Sequence of chain 1.A:
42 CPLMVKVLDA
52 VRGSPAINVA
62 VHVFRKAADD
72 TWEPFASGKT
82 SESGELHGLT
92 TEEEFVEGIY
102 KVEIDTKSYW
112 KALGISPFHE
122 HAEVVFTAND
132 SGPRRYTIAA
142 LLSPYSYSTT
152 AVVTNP

Sequence of chain 1.B:
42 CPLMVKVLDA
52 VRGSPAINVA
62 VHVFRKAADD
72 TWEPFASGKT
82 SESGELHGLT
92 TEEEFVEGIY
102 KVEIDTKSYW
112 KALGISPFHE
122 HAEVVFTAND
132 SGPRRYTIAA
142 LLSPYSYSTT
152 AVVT

This small molecule binds to this protein.
Small molecule (SMILES): Oc1cc(O)cc(/C=C/c2ccc(O)c(O)c2)c1

Sequence of chain 2.A:
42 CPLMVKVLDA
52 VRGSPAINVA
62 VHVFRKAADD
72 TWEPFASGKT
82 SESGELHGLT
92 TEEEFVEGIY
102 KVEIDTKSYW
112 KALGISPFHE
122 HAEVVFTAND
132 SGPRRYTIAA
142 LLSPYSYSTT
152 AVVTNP

Binding-site contacts:
Ligand atom O3 contacts residue PIT1 of chain 2.C at 0.5 Å (h-bond).
Ligand atom D4 contacts residue ALA140 of chain 2.A at 3.5 Å.
Ligand atom OAD contacts residue PIT1 of chain 2.C at 0.6 Å.
Ligand atom D3 contacts residue PIT1 of chain 2.C at 0.3 Å.
Ligand atom O1 contacts residue PIT1 of chain 2.C at 0.4 Å.
Ligand atom D1 contacts residue PIT1 of chain 2.C at 0.4 Å.
Ligand atom C1 contacts residue PIT1 of chain 2.C at 0.4 Å.
Ligand atom D6 contacts residue THR151 of chain 1.A at 3.2 Å.
Ligand atom D2 contacts residue SER149 of chain 1.A at 2.8 Å.
Ligand atom C10 contacts residue PIT1 of chain 2.C at 0.6 Å.
Ligand atom C5 contacts residue PIT1 of chain 2.C at 0.6 Å.
Ligand atom D4 contacts residue PIT1 of chain 2.C at 0.7 Å.
Ligand atom DA contacts residue SER149 of chain 2.A at 1.9 Å.
Ligand atom C1 contacts residue SER149 of chain 1.A at 3.5 Å.
Ligand atom DA contacts residue THR150 of chain 2.A at 3.5 Å.
Ligand atom DA contacts residue PIT1 of chain 2.C at 0.3 Å.
Ligand atom C11 contacts residue PIT1 of chain 2.C at 0.8 Å.
Ligand atom C8 contacts residue PIT1 of chain 2.C at 1.0 Å.
Ligand atom DA contacts residue LEU142 of chain 1.A at 3.4 Å.
Ligand atom C3 contacts residue PIT1 of chain 2.C at 0.4 Å.
Ligand atom O2 contacts residue PIT1 of chain 2.C at 0.5 Å (h-bond).
Ligand atom C4 contacts residue PIT1 of chain 2.C at 0.5 Å.
Ligand atom C2 contacts residue PIT1 of chain 2.C at 0.4 Å.
Ligand atom C7 contacts residue PIT1 of chain 2.C at 0.8 Å.
Ligand atom D2 contacts residue PIT1 of chain 2.C at 0.4 Å.
Ligand atom DAD contacts residue PIT1 of chain 2.C at 0.9 Å.
Ligand atom O3 contacts residue LEU142 of chain 2.A at 3.5 Å.
Ligand atom O2 contacts residue SER149 of chain 2.A at 2.9 Å (h-bond).
Ligand atom D3 contacts residue THR150 of chain 1.A at 3.4 Å.
Ligand atom D2 contacts residue SER149 of chain 2.A at 2.8 Å.
Ligand atom D6 contacts residue ALA140 of chain 1.A at 3.4 Å.
Ligand atom C6 contacts residue PIT1 of chain 2.C at 0.5 Å.
Ligand atom D3 contacts residue LEU142 of chain 2.A at 3.4 Å.
Ligand atom D6 contacts residue PIT1 of chain 2.C at 0.7 Å.
Ligand atom C13 contacts residue PIT1 of chain 2.C at 0.6 Å.
Ligand atom C12 contacts residue PIT1 of chain 2.C at 0.8 Å.
Ligand atom D3 contacts residue SER149 of chain 1.A at 1.6 Å.
Ligand atom O3 contacts residue SER149 of chain 1.A at 2.6 Å (h-bond).
Ligand atom C14 contacts residue PIT1 of chain 2.C at 1.1 Å.
Ligand atom C9 contacts residue PIT1 of chain 2.C at 0.6 Å.

Sequence of chain 2.B:
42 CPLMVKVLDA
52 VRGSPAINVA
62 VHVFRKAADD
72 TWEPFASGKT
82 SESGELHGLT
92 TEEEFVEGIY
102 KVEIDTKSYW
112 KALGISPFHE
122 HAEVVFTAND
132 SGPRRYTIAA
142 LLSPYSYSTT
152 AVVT